Binding-site contacts:
Ligand atom C7 contacts residue TYR188 of chain 1.A at 3.6 Å (hydrophobic).
Ligand atom C1 contacts residue HIS4 of chain 1.C at 3.9 Å.
Ligand atom PA contacts residue MG1 of chain 1.D at 3.3 Å.
Ligand atom O2B contacts residue TYR237 of chain 1.A at 3.2 Å (h-bond).
Ligand atom O2A contacts residue ARG68 of chain 1.A at 3.4 Å (salt-bridge).
Ligand atom PB contacts residue LYS137 of chain 1.A at 3.7 Å.
Ligand atom O1B contacts residue TYR292 of chain 1.A at 3.7 Å.
Ligand atom O2A contacts residue LYS58 of chain 1.A at 3.0 Å (salt-bridge).
Ligand atom C5 contacts residue HIS172 of chain 1.A at 3.8 Å.
Ligand atom O1B contacts residue MG1 of chain 1.D at 3.6 Å.
Ligand atom O2A contacts residue ASN290 of chain 1.A at 3.0 Å (h-bond).
Ligand atom S1 contacts residue TYR237 of chain 1.A at 3.0 Å (h-bond).
Ligand atom C3 contacts residue HIS4 of chain 1.C at 3.5 Å.
Ligand atom O3B contacts residue TYR188 of chain 1.A at 3.8 Å.
Ligand atom C9 contacts residue ARG141 of chain 1.A at 3.8 Å.
Ligand atom O2B contacts residue GLU186 of chain 1.A at 2.9 Å (salt-bridge).
Ligand atom O1B contacts residue ARG68 of chain 1.A at 3.5 Å (salt-bridge).
Ligand atom O3A contacts residue MG1 of chain 1.D at 2.0 Å.
Ligand atom C9 contacts residue TYR188 of chain 1.A at 3.9 Å (hydrophobic).
Ligand atom C10 contacts residue HIS4 of chain 1.C at 3.7 Å.
Ligand atom O3B contacts residue PHE139 of chain 1.A at 3.5 Å.
Ligand atom O1A contacts residue LYS137 of chain 1.A at 3.1 Å (salt-bridge).
Ligand atom O2B contacts residue TYR188 of chain 1.A at 2.8 Å (h-bond).
Ligand atom O2B contacts residue MG1 of chain 1.D at 2.1 Å.
Ligand atom O1A contacts residue LYS135 of chain 1.A at 2.8 Å (salt-bridge).
Ligand atom C9 contacts residue HIS172 of chain 1.A at 3.9 Å.
Ligand atom C1 contacts residue PHE139 of chain 1.A at 3.8 Å (hydrophobic).
Ligand atom PB contacts residue TYR188 of chain 1.A at 3.7 Å.
Ligand atom C2 contacts residue HIS4 of chain 1.C at 3.6 Å.
Ligand atom PB contacts residue MG1 of chain 1.D at 3.2 Å.
Ligand atom O1A contacts residue ARG68 of chain 1.A at 3.4 Å (salt-bridge).
Ligand atom S1 contacts residue TYR292 of chain 1.A at 3.1 Å (h-bond).
Ligand atom C9 contacts residue GLU190 of chain 1.A at 3.5 Å.
Ligand atom C3 contacts residue TYR237 of chain 1.A at 3.7 Å (hydrophobic).
Ligand atom O3B contacts residue LYS137 of chain 1.A at 2.8 Å (salt-bridge).
Ligand atom C8 contacts residue GLY224 of chain 1.A at 3.4 Å.
Ligand atom C10 contacts residue TRP273 of chain 1.A at 3.8 Å (hydrophobic).
Ligand atom C4 contacts residue HIS4 of chain 1.C at 3.6 Å.
Ligand atom PB contacts residue TYR237 of chain 1.A at 3.6 Å.
Ligand atom PA contacts residue ARG68 of chain 1.A at 3.8 Å.

A protein and the small-molecule ligand that binds it are described below.
Small molecule (SMILES): CC(C)=CCCC(C)=CCS[P](=O)(O)OP(=O)(O)O

Sequence of chain 1.A:
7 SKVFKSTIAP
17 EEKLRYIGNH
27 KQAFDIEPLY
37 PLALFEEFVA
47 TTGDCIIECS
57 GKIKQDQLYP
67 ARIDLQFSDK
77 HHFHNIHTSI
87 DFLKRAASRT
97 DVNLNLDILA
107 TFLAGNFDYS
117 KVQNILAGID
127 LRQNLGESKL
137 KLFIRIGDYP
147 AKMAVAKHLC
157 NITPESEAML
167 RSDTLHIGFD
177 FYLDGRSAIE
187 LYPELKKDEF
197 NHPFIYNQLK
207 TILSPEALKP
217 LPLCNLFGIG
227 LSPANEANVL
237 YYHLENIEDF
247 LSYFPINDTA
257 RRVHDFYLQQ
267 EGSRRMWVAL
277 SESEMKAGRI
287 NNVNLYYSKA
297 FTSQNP

Sequence of chain 1.C:
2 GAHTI